A small-molecule ligand and the protein it binds are described below.
Small molecule (SMILES): CC(C)(COP(=O)(O)OP(=O)(O)OC[C@H]1O[C@@H](n2cnc3c(N)ncnc32)[C@H](O)[C@@H]1OP(=O)(O)O)[C@@H](O)C(=O)NCCC(=O)NCCSC(=O)C[C@@](O)(CC(=O)O)C(=O)O

Sequence of chain 1.B:
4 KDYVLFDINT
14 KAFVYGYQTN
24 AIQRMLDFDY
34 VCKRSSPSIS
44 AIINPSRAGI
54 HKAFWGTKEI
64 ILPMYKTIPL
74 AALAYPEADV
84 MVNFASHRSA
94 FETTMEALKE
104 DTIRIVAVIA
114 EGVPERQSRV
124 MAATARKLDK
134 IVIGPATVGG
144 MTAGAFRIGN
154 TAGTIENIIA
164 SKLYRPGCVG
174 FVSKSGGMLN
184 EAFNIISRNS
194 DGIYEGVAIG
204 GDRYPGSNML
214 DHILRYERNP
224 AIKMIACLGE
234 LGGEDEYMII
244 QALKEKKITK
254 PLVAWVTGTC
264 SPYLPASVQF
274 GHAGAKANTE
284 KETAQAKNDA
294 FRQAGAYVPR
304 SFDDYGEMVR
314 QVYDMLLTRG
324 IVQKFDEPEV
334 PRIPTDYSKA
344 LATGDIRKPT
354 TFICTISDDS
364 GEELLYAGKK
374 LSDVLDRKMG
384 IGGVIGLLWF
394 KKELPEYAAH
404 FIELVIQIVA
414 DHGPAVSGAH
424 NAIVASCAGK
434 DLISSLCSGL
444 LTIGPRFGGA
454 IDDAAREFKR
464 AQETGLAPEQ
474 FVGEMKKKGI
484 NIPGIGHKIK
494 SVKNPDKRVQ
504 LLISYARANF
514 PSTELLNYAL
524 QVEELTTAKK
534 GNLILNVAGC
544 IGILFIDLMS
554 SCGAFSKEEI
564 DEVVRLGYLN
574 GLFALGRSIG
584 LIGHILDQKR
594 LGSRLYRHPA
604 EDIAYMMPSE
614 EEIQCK

Sequence of chain 4.B:
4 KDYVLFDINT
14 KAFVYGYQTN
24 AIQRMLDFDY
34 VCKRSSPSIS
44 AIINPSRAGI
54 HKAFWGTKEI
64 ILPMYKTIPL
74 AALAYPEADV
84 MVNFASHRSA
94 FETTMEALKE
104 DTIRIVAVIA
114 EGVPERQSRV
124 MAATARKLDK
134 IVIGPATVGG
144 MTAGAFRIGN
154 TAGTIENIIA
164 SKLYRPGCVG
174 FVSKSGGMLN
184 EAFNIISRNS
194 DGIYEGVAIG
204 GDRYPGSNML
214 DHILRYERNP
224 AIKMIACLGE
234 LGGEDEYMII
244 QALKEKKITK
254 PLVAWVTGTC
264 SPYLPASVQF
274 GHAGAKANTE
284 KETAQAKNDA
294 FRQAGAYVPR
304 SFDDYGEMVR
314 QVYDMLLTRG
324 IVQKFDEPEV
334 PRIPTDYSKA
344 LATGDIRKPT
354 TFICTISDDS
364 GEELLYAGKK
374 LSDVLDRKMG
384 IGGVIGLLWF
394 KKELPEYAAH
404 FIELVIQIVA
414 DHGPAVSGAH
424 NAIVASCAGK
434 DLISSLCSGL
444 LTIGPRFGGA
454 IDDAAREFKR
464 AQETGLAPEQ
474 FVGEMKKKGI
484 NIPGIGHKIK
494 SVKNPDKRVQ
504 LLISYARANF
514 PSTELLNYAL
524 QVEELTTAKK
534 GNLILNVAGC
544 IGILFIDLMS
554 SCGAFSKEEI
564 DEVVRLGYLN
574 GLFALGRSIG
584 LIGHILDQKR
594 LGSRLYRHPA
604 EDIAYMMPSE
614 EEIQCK

Sequence of chain 2.B:
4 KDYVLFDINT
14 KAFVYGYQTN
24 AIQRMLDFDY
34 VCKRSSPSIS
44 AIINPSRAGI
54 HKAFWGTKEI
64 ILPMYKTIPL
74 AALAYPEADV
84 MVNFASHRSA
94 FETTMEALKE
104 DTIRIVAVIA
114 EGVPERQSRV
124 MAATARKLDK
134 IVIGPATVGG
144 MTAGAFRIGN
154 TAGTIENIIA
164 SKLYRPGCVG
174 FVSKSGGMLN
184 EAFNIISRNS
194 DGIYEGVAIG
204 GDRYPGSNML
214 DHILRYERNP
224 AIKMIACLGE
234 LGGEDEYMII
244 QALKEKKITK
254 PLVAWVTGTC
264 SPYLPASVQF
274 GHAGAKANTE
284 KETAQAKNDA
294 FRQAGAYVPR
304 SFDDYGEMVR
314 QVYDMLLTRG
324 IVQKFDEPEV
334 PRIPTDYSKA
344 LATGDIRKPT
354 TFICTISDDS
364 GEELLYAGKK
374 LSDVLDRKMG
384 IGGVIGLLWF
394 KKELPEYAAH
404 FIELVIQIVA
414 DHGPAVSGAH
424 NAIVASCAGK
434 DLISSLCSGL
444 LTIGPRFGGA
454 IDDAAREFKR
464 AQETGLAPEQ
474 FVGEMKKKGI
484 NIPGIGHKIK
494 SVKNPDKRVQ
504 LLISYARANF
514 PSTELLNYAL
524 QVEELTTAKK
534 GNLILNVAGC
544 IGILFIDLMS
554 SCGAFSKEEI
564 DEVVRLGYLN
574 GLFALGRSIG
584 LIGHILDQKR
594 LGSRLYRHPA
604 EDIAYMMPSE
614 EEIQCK

Binding-site contacts:
Ligand atom O19 contacts residue ARG580 of chain 1.B at 2.8 Å (salt-bridge).
Ligand atom O17 contacts residue HIS490 of chain 1.B at 3.4 Å (h-bond).
Ligand atom O20 contacts residue ARG501 of chain 1.B at 2.9 Å (salt-bridge).
Ligand atom O14 contacts residue ASN539 of chain 1.B at 2.9 Å (h-bond).
Ligand atom O18 contacts residue PHE450 of chain 1.B at 3.4 Å.
Ligand atom N4 contacts residue ILE488 of chain 1.B at 2.8 Å (h-bond).
Ligand atom C19 contacts residue ASN539 of chain 1.B at 3.5 Å.
Ligand atom O17 contacts residue ARG600 of chain 2.B at 2.9 Å (salt-bridge).
Ligand atom O16 contacts residue ARG600 of chain 2.B at 2.9 Å (salt-bridge).
Ligand atom O18 contacts residue VAL419 of chain 1.B at 3.4 Å.
Ligand atom N6 contacts residue ARG449 of chain 1.B at 3.2 Å (salt-bridge).
Ligand atom C20 contacts residue ASN539 of chain 1.B at 3.3 Å.
Ligand atom C25 contacts residue VAL419 of chain 1.B at 3.4 Å (hydrophobic).
Ligand atom O17 contacts residue VAL419 of chain 1.B at 3.3 Å.
Ligand atom O11 contacts residue LYS533 of chain 1.B at 3.4 Å (salt-bridge).
Ligand atom C25 contacts residue HIS490 of chain 1.B at 3.3 Å.
Ligand atom O19 contacts residue HIS415 of chain 1.B at 3.3 Å.
Ligand atom O9 contacts residue LYS533 of chain 1.B at 3.4 Å.
Ligand atom O18 contacts residue ARG580 of chain 1.B at 2.7 Å (salt-bridge).
Ligand atom N contacts residue LEU536 of chain 1.B at 3.5 Å.
Ligand atom C17 contacts residue PRO448 of chain 1.B at 3.3 Å (hydrophobic).
Ligand atom O14 contacts residue ALA453 of chain 1.B at 3.4 Å.
Ligand atom O17 contacts residue HIS415 of chain 1.B at 2.6 Å (h-bond).
Ligand atom O15 contacts residue GLY451 of chain 1.B at 2.9 Å (h-bond).
Ligand atom O12 contacts residue SER49 of chain 4.B at 2.4 Å (h-bond).
Ligand atom O5 contacts residue ARG597 of chain 2.B at 2.8 Å (salt-bridge).
Ligand atom O4 contacts residue ARG597 of chain 2.B at 3.4 Å (salt-bridge).
Ligand atom N4 contacts residue ILE485 of chain 1.B at 2.8 Å (h-bond).
Ligand atom C26 contacts residue ARG580 of chain 1.B at 3.5 Å.
Ligand atom O20 contacts residue HIS490 of chain 1.B at 2.7 Å (h-bond).
Ligand atom C16 contacts residue ILE488 of chain 1.B at 3.4 Å (hydrophobic).
Ligand atom C18 contacts residue ALA453 of chain 1.B at 3.4 Å (hydrophobic).
Ligand atom O19 contacts residue ARG501 of chain 1.B at 2.7 Å (salt-bridge).
Ligand atom N3 contacts residue ILE485 of chain 1.B at 3.0 Å (h-bond).
Ligand atom O14 contacts residue GLY487 of chain 1.B at 2.8 Å (h-bond).
Ligand atom O13 contacts residue ASN484 of chain 1.B at 3.5 Å (h-bond).
Ligand atom C11 contacts residue ASN484 of chain 1.B at 3.4 Å.
Ligand atom O21 contacts residue GLY489 of chain 1.B at 3.5 Å.
Ligand atom N5 contacts residue ILE488 of chain 1.B at 2.9 Å (h-bond).
Ligand atom C10 contacts residue ASN484 of chain 1.B at 3.4 Å.